The protein below binds the small molecule below.
Small molecule (SMILES): CC(C)C[C@H](NC(=O)[C@H](Cc1ccccc1)C[C@H](O)[C@H](Cc1ccccc1)NC(=O)OC(C)(C)C)C(=O)N[C@@H](Cc1ccccc1)C(N)=O

Binding-site contacts:
Ligand atom C37 contacts residue PHE72 of chain 2.C at 3.8 Å (hydrophobic).
Ligand atom C27 contacts residue LEU54 of chain 1.D at 3.8 Å (hydrophobic).
Ligand atom N17 contacts residue ASP162 of chain 1.D at 2.5 Å (salt-bridge).
Ligand atom C24 contacts residue LEU275 of chain 1.D at 3.7 Å (hydrophobic).
Ligand atom C23 contacts residue PRO276 of chain 1.D at 3.7 Å (hydrophobic).
Ligand atom C21 contacts residue ASP162 of chain 1.D at 3.6 Å.
Ligand atom C34 contacts residue MET216 of chain 1.D at 3.3 Å (hydrophobic).
Ligand atom C16 contacts residue ASP162 of chain 1.D at 3.0 Å.
Ligand atom N14 contacts residue MET216 of chain 1.D at 3.1 Å.
Ligand atom C25 contacts residue GLY274 of chain 1.D at 3.8 Å.
Ligand atom C21 contacts residue LEU158 of chain 1.D at 3.5 Å (hydrophobic).
Ligand atom C23 contacts residue LEU275 of chain 1.D at 3.9 Å (hydrophobic).
Ligand atom C25 contacts residue LEU275 of chain 1.D at 3.3 Å (hydrophobic).
Ligand atom O39 contacts residue PHE72 of chain 2.C at 3.0 Å.
Ligand atom C38 contacts residue ARG71 of chain 2.C at 3.6 Å.
Ligand atom C37 contacts residue ARG71 of chain 2.C at 3.7 Å.
Ligand atom C21 contacts residue ALA159 of chain 1.D at 3.6 Å (hydrophobic).
Ligand atom C13 contacts residue MET216 of chain 1.D at 3.7 Å (hydrophobic).
Ligand atom C22 contacts residue MET223 of chain 1.D at 3.4 Å (hydrophobic).
Ligand atom O18 contacts residue TYR161 of chain 1.D at 2.9 Å.
Ligand atom N17 contacts residue MET216 of chain 1.D at 3.7 Å.
Ligand atom C15 contacts residue ASP162 of chain 1.D at 3.4 Å.
Ligand atom C23 contacts residue ASN279 of chain 1.D at 3.6 Å.
Ligand atom C23 contacts residue ALA159 of chain 1.D at 3.5 Å (hydrophobic).
Ligand atom O18 contacts residue ASP162 of chain 1.D at 3.7 Å.
Ligand atom C08 contacts residue MET216 of chain 1.D at 3.7 Å (hydrophobic).
Ligand atom C12 contacts residue MET216 of chain 1.D at 3.6 Å (hydrophobic).
Ligand atom C41 contacts residue VAL215 of chain 1.D at 3.6 Å (hydrophobic).
Ligand atom C35 contacts residue PHE72 of chain 2.C at 3.3 Å (hydrophobic).
Ligand atom C24 contacts residue MET223 of chain 1.D at 3.5 Å (hydrophobic).
Ligand atom C49 contacts residue PHE72 of chain 2.C at 3.4 Å (hydrophobic).
Ligand atom N11 contacts residue MET216 of chain 1.D at 3.0 Å.
Ligand atom C19 contacts residue LEU158 of chain 1.D at 3.8 Å (hydrophobic).
Ligand atom C24 contacts residue ASN279 of chain 1.D at 3.8 Å.
Ligand atom C24 contacts residue ASP220 of chain 1.D at 3.7 Å.
Ligand atom C40 contacts residue VAL215 of chain 1.D at 3.4 Å (hydrophobic).
Ligand atom C43 contacts residue VAL215 of chain 1.D at 3.5 Å (hydrophobic).
Ligand atom C25 contacts residue ASN279 of chain 1.D at 3.3 Å.
Ligand atom C07 contacts residue PHE72 of chain 2.C at 3.6 Å (hydrophobic).
Ligand atom C48 contacts residue PHE72 of chain 2.C at 3.5 Å (hydrophobic).

Sequence of chain 2.C:
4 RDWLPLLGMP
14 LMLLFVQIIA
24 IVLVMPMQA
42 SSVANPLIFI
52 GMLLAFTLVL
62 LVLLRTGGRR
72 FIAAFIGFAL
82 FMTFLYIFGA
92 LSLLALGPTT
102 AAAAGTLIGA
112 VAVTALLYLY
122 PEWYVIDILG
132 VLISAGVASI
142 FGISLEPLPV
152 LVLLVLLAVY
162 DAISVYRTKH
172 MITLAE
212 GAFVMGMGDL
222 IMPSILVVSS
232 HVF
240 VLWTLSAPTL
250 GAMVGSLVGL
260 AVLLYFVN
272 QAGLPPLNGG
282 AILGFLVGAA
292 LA

Sequence of chain 1.D:
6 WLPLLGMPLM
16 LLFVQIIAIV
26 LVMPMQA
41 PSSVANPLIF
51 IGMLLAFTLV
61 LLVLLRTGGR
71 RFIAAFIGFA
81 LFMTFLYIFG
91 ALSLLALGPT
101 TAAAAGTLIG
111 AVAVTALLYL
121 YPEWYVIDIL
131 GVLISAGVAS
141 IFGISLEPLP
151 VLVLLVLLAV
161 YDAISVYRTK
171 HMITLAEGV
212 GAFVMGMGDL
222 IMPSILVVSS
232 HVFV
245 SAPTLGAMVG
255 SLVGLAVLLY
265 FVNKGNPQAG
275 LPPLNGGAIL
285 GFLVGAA